Sequence of chain 50.A:
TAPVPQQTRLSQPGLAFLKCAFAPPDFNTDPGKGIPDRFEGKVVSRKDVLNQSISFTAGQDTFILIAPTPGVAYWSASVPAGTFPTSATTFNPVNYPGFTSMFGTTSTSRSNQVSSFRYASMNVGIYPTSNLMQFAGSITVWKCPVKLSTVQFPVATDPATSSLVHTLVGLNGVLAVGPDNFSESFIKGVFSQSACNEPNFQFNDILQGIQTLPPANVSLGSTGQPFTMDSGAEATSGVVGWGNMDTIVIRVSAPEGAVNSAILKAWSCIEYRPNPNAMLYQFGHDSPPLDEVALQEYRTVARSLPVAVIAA

Binding-site contacts:
Ligand atom CG2 contacts residue PHE71 of chain 50.A at 4.0 Å (hydrophobic).
Ligand atom CD1 contacts residue THR349 of chain 50.A at 4.3 Å.

The protein below binds the small molecule below.
Small molecule (SMILES): CC[C@H](C)[C@@H](C=O)NC(=O)[C@H](CO)NC(=O)[C@H](CCCCN)NC(=O)[C@@H](N)C(C)C